Sequence of chain 1.Q:
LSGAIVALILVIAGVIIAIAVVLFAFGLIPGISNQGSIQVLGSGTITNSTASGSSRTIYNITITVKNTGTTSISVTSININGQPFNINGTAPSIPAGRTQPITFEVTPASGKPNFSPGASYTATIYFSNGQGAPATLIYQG

This small molecule binds to this protein.
Small molecule (SMILES): CC(=O)N[C@H]1[C@H](O[C@H]2[C@H](O)[C@@H](NC(C)=O)CO[C@@H]2CO)O[C@H](CO)[C@@H](O)[C@@H]1O[C@@H]1O[C@H](CS(=O)(=O)O)[C@@H](O)[C@H](O)[C@H]1O

Binding-site contacts:
Ligand atom C8 contacts residue THR57 of chain 1.Q at 3.9 Å.
Ligand atom O1S6 contacts residue GLY53 of chain 1.Q at 3.8 Å.
Ligand atom O7 contacts residue TYR59 of chain 1.Q at 2.6 Å (h-bond).
Ligand atom C6 contacts residue THR50 of chain 1.Q at 3.5 Å.
Ligand atom C3 contacts residue ASN48 of chain 1.Q at 3.8 Å.
Ligand atom C5 contacts residue ASN48 of chain 1.Q at 3.7 Å.
Ligand atom C8 contacts residue THR50 of chain 1.Q at 3.7 Å.
Ligand atom C7 contacts residue SER55 of chain 1.Q at 4.4 Å.
Ligand atom O5 contacts residue ASN48 of chain 1.Q at 2.4 Å (h-bond).
Ligand atom C7 contacts residue TYR139 of chain 1.Q at 4.0 Å (hydrophobic).
Ligand atom C5 contacts residue THR50 of chain 1.Q at 3.4 Å.
Ligand atom C7 contacts residue ASN48 of chain 1.Q at 3.4 Å.
Ligand atom C6 contacts residue SER52 of chain 1.Q at 4.0 Å.
Ligand atom O7 contacts residue THR57 of chain 1.Q at 3.2 Å.
Ligand atom C8 contacts residue ASN114 of chain 1.Q at 4.0 Å.
Ligand atom C8 contacts residue PHE115 of chain 1.Q at 3.9 Å (hydrophobic).
Ligand atom C2 contacts residue ASN48 of chain 1.Q at 2.5 Å.
Ligand atom N2 contacts residue ASN48 of chain 1.Q at 2.8 Å (h-bond).
Ligand atom N2 contacts residue GLY53 of chain 1.Q at 3.8 Å.
Ligand atom C1 contacts residue ASN48 of chain 1.Q at 1.5 Å.
Ligand atom C8 contacts residue TYR139 of chain 1.Q at 3.5 Å (hydrophobic).
Ligand atom C7 contacts residue GLY53 of chain 1.Q at 4.2 Å.
Ligand atom O3 contacts residue LYS112 of chain 1.Q at 3.7 Å.
Ligand atom C8 contacts residue ASN48 of chain 1.Q at 4.4 Å.
Ligand atom C7 contacts residue TYR59 of chain 1.Q at 3.3 Å (hydrophobic).
Ligand atom C8 contacts residue GLY53 of chain 1.Q at 3.5 Å.
Ligand atom O1S6 contacts residue SER52 of chain 1.Q at 3.3 Å (h-bond).
Ligand atom C4 contacts residue ASN48 of chain 1.Q at 4.3 Å.
Ligand atom C8 contacts residue TYR59 of chain 1.Q at 3.2 Å (hydrophobic).
Ligand atom C6 contacts residue GLY53 of chain 1.Q at 3.8 Å.
Ligand atom C3 contacts residue LYS112 of chain 1.Q at 4.5 Å.
Ligand atom C7 contacts residue THR57 of chain 1.Q at 3.8 Å.
Ligand atom N2 contacts residue TYR139 of chain 1.Q at 3.9 Å.
Ligand atom C1 contacts residue THR50 of chain 1.Q at 4.0 Å.
Ligand atom O5 contacts residue THR50 of chain 1.Q at 3.4 Å.
Ligand atom C8 contacts residue SER55 of chain 1.Q at 2.9 Å.
Ligand atom O7 contacts residue ASN48 of chain 1.Q at 3.6 Å (h-bond).
Ligand atom O6 contacts residue SER52 of chain 1.Q at 4.3 Å.